Sequence of chain 1.B:
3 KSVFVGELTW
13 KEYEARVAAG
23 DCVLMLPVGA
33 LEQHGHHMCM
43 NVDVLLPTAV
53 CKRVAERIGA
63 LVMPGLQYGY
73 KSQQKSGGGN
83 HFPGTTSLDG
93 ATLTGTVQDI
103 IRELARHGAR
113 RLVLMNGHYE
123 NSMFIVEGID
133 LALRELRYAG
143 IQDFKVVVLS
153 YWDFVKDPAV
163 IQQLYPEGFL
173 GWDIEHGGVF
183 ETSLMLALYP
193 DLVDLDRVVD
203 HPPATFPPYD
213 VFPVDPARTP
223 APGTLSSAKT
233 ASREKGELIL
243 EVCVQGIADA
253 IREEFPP

Binding-site contacts:
Ligand atom C4 contacts residue GLU177 of chain 1.B at 3.6 Å.
Ligand atom C7 contacts residue HIS178 of chain 1.B at 3.8 Å.
Ligand atom C2 contacts residue GLU177 of chain 1.B at 3.7 Å.
Ligand atom O8 contacts residue HIS178 of chain 1.B at 2.9 Å (h-bond).
Ligand atom O8 contacts residue HIS36 of chain 1.B at 3.3 Å (h-bond).
Ligand atom O9 contacts residue GLY119 of chain 1.B at 3.8 Å.
Ligand atom C4 contacts residue TRP174 of chain 1.B at 3.4 Å (hydrophobic).
Ligand atom N6 contacts residue TYR121 of chain 1.B at 3.5 Å.
Ligand atom O9 contacts residue MN1 of chain 1.M at 2.3 Å.
Ligand atom C2 contacts residue ASP175 of chain 1.B at 4.0 Å.
Ligand atom O8 contacts residue MN1 of chain 1.M at 2.3 Å.
Ligand atom C2 contacts residue TYR121 of chain 1.B at 3.9 Å (hydrophobic).
Ligand atom C4 contacts residue TRP154 of chain 1.B at 3.7 Å (hydrophobic).
Ligand atom C7 contacts residue GLU183 of chain 1.B at 3.5 Å.
Ligand atom O8 contacts residue ZN1 of chain 1.N at 2.0 Å.
Ligand atom C7 contacts residue ZN1 of chain 1.N at 2.8 Å.
Ligand atom C7 contacts residue GLY119 of chain 1.B at 4.0 Å.
Ligand atom C5 contacts residue ZN1 of chain 1.N at 3.3 Å.
Ligand atom O9 contacts residue TYR121 of chain 1.B at 3.0 Å (h-bond).
Ligand atom N1 contacts residue GLU177 of chain 1.B at 3.4 Å (salt-bridge).
Ligand atom O9 contacts residue ASP45 of chain 1.B at 3.4 Å (salt-bridge).
Ligand atom C5 contacts residue GLU177 of chain 1.B at 3.6 Å.
Ligand atom C5 contacts residue GLU183 of chain 1.B at 3.1 Å.
Ligand atom N3 contacts residue MN1 of chain 1.M at 4.1 Å.
Ligand atom N3 contacts residue HIS178 of chain 1.B at 3.4 Å (h-bond).
Ligand atom O9 contacts residue ZN1 of chain 1.N at 3.8 Å.
Ligand atom C2 contacts residue TRP174 of chain 1.B at 3.8 Å (hydrophobic).
Ligand atom C7 contacts residue ASP45 of chain 1.B at 3.5 Å.
Ligand atom N6 contacts residue GLU177 of chain 1.B at 4.1 Å.
Ligand atom N3 contacts residue SER78 of chain 1.B at 2.4 Å (h-bond).
Ligand atom O8 contacts residue GLU34 of chain 1.B at 3.4 Å (salt-bridge).
Ligand atom C2 contacts residue SER78 of chain 1.B at 3.3 Å.
Ligand atom O8 contacts residue ASP45 of chain 1.B at 3.2 Å (salt-bridge).
Ligand atom O9 contacts residue HIS120 of chain 1.B at 3.4 Å.
Ligand atom N6 contacts residue SER78 of chain 1.B at 3.2 Å (h-bond).
Ligand atom N6 contacts residue TRP174 of chain 1.B at 2.8 Å (h-bond).
Ligand atom N6 contacts residue ASP175 of chain 1.B at 3.1 Å (salt-bridge).
Ligand atom N1 contacts residue TRP174 of chain 1.B at 4.0 Å.
Ligand atom C7 contacts residue MN1 of chain 1.M at 2.6 Å.
Ligand atom O8 contacts residue GLU183 of chain 1.B at 3.2 Å (salt-bridge).

A small-molecule ligand and the protein it binds are described below.
Small molecule (SMILES): CN(CC(=O)O)C(=N)N